Binding-site contacts:
Ligand atom F32 contacts residue HIS143 of chain 2.A at 3.3 Å.
Ligand atom CL contacts residue ILE32 of chain 2.A at 3.6 Å.
Ligand atom C29 contacts residue ASP163 of chain 2.A at 3.5 Å.
Ligand atom O22 contacts residue THR98 of chain 2.A at 3.6 Å.
Ligand atom F31 contacts residue ILE82 of chain 2.A at 3.6 Å.
Ligand atom O15 contacts residue VAL40 of chain 2.A at 3.4 Å.
Ligand atom C18 contacts residue LYS52 of chain 2.A at 3.6 Å.
Ligand atom C34 contacts residue THR98 of chain 2.A at 3.6 Å.
Ligand atom F31 contacts residue LEU136 of chain 2.A at 3.5 Å.
Ligand atom O15 contacts residue PHE164 of chain 2.A at 3.3 Å.
Ligand atom F17 contacts residue PHE164 of chain 2.A at 3.3 Å.
Ligand atom C18 contacts residue THR98 of chain 2.A at 3.7 Å.
Ligand atom C13 contacts residue LEU83 of chain 2.A at 3.3 Å (hydrophobic).
Ligand atom N04 contacts residue TRP100 of chain 2.A at 3.5 Å.
Ligand atom C09 contacts residue PHE164 of chain 2.A at 3.4 Å (hydrophobic).
Ligand atom N20 contacts residue ASP163 of chain 2.A at 3.4 Å (salt-bridge).
Ligand atom C06 contacts residue ALA50 of chain 2.A at 3.6 Å (hydrophobic).
Ligand atom N07 contacts residue ALA50 of chain 2.A at 3.2 Å.
Ligand atom N20 contacts residue LEU83 of chain 2.A at 3.4 Å.
Ligand atom C25 contacts residue LEU74 of chain 2.A at 3.5 Å (hydrophobic).
Ligand atom N07 contacts residue THR98 of chain 2.A at 3.5 Å (h-bond).
Ligand atom F33 contacts residue ILE161 of chain 2.A at 3.4 Å.
Ligand atom F17 contacts residue ASP163 of chain 2.A at 3.0 Å.
Ligand atom C03 contacts residue TRP100 of chain 2.A at 3.4 Å (hydrophobic).
Ligand atom N07 contacts residue GLN99 of chain 2.A at 3.0 Å (h-bond).
Ligand atom C19 contacts residue LEU83 of chain 2.A at 3.4 Å (hydrophobic).
Ligand atom F16 contacts residue ALA50 of chain 2.A at 3.5 Å.
Ligand atom F16 contacts residue LYS52 of chain 2.A at 3.5 Å.
Ligand atom N04 contacts residue CYS101 of chain 2.A at 3.0 Å (h-bond).
Ligand atom F33 contacts residue HIS143 of chain 2.A at 3.6 Å.
Ligand atom C03 contacts residue CYS101 of chain 2.A at 3.4 Å (hydrophobic).
Ligand atom C10 contacts residue PHE164 of chain 2.A at 3.4 Å (hydrophobic).
Ligand atom C24 contacts residue LEU74 of chain 2.A at 3.5 Å (hydrophobic).
Ligand atom F16 contacts residue VAL40 of chain 2.A at 3.5 Å.
Ligand atom C05 contacts residue PHE164 of chain 2.A at 3.6 Å (hydrophobic).
Ligand atom C08 contacts residue ALA50 of chain 2.A at 3.3 Å (hydrophobic).
Ligand atom CL contacts residue PHE152 of chain 2.A at 3.4 Å.
Ligand atom F17 contacts residue LEU83 of chain 2.A at 3.3 Å.
Ligand atom C08 contacts residue THR98 of chain 2.A at 3.1 Å.
Ligand atom C13 contacts residue ASP163 of chain 2.A at 3.3 Å.

Sequence of chain 2.A:
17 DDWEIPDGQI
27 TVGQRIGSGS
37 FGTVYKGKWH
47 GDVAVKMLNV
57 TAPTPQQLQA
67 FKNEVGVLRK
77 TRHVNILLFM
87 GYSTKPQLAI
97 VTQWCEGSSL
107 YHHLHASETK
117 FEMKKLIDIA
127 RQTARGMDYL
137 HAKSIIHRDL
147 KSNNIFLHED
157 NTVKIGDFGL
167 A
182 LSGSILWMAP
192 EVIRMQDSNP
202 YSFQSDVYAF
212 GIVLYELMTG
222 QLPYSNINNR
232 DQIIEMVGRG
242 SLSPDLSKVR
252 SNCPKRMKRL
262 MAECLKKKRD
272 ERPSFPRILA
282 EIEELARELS

A protein and the small-molecule ligand that binds it are described below.
Small molecule (SMILES): O=C(c1c(F)ccc(NS(=O)(=O)c2ccc(C(F)(F)F)cc2)c1F)c1c[nH]c2ncc(Cl)cc12